Binding-site contacts:
Ligand atom O04 contacts residue THR123 of chain 1.B at 3.3 Å.
Ligand atom O03 contacts residue TYR188 of chain 1.B at 3.6 Å.
Ligand atom O02 contacts residue GLN183 of chain 1.B at 4.2 Å.
Ligand atom C09 contacts residue ALA228 of chain 1.B at 3.9 Å (hydrophobic).
Ligand atom C09 contacts residue GLN183 of chain 1.B at 4.2 Å.
Ligand atom C06 contacts residue GLN183 of chain 1.B at 4.1 Å.
Ligand atom C10 contacts residue NAP1 of chain 1.G at 4.0 Å.
Ligand atom CL1 contacts residue TYR188 of chain 1.B at 3.9 Å.
Ligand atom C10 contacts residue SER173 of chain 1.B at 4.3 Å.
Ligand atom C07 contacts residue THR123 of chain 1.B at 4.1 Å.
Ligand atom CL1 contacts residue ILE174 of chain 1.B at 4.3 Å.
Ligand atom CL1 contacts residue NAP1 of chain 1.G at 3.5 Å.
Ligand atom C09 contacts residue PHE227 of chain 1.B at 3.3 Å (hydrophobic).
Ligand atom CL1 contacts residue SER173 of chain 1.B at 2.5 Å.
Ligand atom C05 contacts residue TYR219 of chain 1.B at 3.7 Å (hydrophobic).
Ligand atom C07 contacts residue GLN183 of chain 1.B at 4.0 Å.
Ligand atom C09 contacts residue TRP236 of chain 1.B at 3.7 Å (hydrophobic).
Ligand atom C05 contacts residue GLN183 of chain 1.B at 3.8 Å.
Ligand atom O04 contacts residue GLN183 of chain 1.B at 4.4 Å.
Ligand atom C08 contacts residue NAP1 of chain 1.G at 4.3 Å.
Ligand atom C07 contacts residue GLN185 of chain 1.B at 3.9 Å.
Ligand atom O02 contacts residue PHE227 of chain 1.B at 4.1 Å.
Ligand atom O02 contacts residue TRP236 of chain 1.B at 4.3 Å.
Ligand atom C05 contacts residue THR225 of chain 1.B at 4.1 Å.
Ligand atom C07 contacts residue ILE224 of chain 1.B at 4.3 Å (hydrophobic).
Ligand atom CL1 contacts residue GLY218 of chain 1.B at 4.3 Å.
Ligand atom O03 contacts residue NAP1 of chain 1.G at 4.0 Å.
Ligand atom C08 contacts residue TYR219 of chain 1.B at 4.1 Å (hydrophobic).
Ligand atom O03 contacts residue ILE224 of chain 1.B at 4.1 Å.
Ligand atom CL1 contacts residue SER175 of chain 1.B at 3.4 Å.
Ligand atom C09 contacts residue MET232 of chain 1.B at 4.2 Å (hydrophobic).
Ligand atom O04 contacts residue GLN185 of chain 1.B at 3.2 Å (h-bond).
Ligand atom C08 contacts residue GLN185 of chain 1.B at 4.4 Å.
Ligand atom C10 contacts residue GLY218 of chain 1.B at 4.4 Å.
Ligand atom C06 contacts residue PHE227 of chain 1.B at 3.5 Å (hydrophobic).
Ligand atom C10 contacts residue ASN180 of chain 1.B at 4.0 Å.
Ligand atom C10 contacts residue TYR219 of chain 1.B at 3.4 Å (hydrophobic).
Ligand atom O03 contacts residue THR123 of chain 1.B at 3.8 Å.
Ligand atom O02 contacts residue ILE224 of chain 1.B at 4.3 Å.
Ligand atom C06 contacts residue GLN185 of chain 1.B at 4.0 Å.

This protein binds this small molecule.
Small molecule (SMILES): CCOC(=O)CC(=O)CCl

Sequence of chain 1.B:
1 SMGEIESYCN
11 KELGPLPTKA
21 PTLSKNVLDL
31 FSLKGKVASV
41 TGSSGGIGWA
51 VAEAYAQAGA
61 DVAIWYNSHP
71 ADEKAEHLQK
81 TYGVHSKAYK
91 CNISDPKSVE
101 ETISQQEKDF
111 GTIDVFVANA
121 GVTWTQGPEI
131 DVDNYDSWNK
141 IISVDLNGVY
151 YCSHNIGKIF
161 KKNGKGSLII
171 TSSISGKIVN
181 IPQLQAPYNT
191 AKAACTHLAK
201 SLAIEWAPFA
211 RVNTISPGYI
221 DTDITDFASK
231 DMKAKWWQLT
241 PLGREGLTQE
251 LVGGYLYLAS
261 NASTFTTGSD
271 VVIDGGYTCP